This protein binds this small molecule.
Small molecule (SMILES): Nc1ncnc2c1ncn2[C@@H]1O[C@H](CO)[C@@H](O)[C@H]1O

Sequence of chain 1.E:
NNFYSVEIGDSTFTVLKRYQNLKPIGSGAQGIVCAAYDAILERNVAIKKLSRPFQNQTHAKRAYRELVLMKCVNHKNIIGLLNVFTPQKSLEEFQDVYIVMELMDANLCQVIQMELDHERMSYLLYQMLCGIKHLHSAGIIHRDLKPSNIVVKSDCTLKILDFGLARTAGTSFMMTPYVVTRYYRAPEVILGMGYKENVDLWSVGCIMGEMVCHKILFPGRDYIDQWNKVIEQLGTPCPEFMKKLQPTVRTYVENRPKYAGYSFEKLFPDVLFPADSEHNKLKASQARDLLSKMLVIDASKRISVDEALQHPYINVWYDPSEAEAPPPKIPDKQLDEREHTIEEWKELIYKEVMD

Binding-site contacts:
Ligand atom N3 contacts residue VAL168 of chain 1.E at 3.9 Å.
Ligand atom N6 contacts residue ALA63 of chain 1.E at 3.4 Å.
Ligand atom N9 contacts residue LEU178 of chain 1.E at 4.1 Å.
Ligand atom C3' contacts residue ASN124 of chain 1.E at 4.1 Å.
Ligand atom C4' contacts residue SER165 of chain 1.E at 4.0 Å.
Ligand atom N7 contacts residue VAL50 of chain 1.E at 3.4 Å.
Ligand atom N1 contacts residue LEU120 of chain 1.E at 4.0 Å.
Ligand atom C2 contacts residue VAL168 of chain 1.E at 4.0 Å (hydrophobic).
Ligand atom N6 contacts residue LEU120 of chain 1.E at 4.2 Å.
Ligand atom N6 contacts residue MET121 of chain 1.E at 4.2 Å.
Ligand atom C3' contacts residue SER165 of chain 1.E at 3.1 Å.
Ligand atom C3' contacts residue LEU178 of chain 1.E at 4.1 Å (hydrophobic).
Ligand atom C6 contacts residue ALA63 of chain 1.E at 4.0 Å (hydrophobic).
Ligand atom C5 contacts residue VAL50 of chain 1.E at 4.1 Å (hydrophobic).
Ligand atom O3' contacts residue SER165 of chain 1.E at 3.3 Å (h-bond).
Ligand atom N3 contacts residue ILE42 of chain 1.E at 4.0 Å.
Ligand atom C8 contacts residue VAL50 of chain 1.E at 3.5 Å (hydrophobic).
Ligand atom C6 contacts residue GLU119 of chain 1.E at 4.2 Å.
Ligand atom C2' contacts residue VAL168 of chain 1.E at 4.1 Å (hydrophobic).
Ligand atom C2 contacts residue MET121 of chain 1.E at 3.3 Å (hydrophobic).
Ligand atom C5 contacts residue LEU178 of chain 1.E at 4.0 Å (hydrophobic).
Ligand atom O4' contacts residue GLY43 of chain 1.E at 3.6 Å.
Ligand atom O2' contacts residue ASN124 of chain 1.E at 3.5 Å.
Ligand atom N7 contacts residue LEU178 of chain 1.E at 3.9 Å.
Ligand atom C5' contacts residue LEU178 of chain 1.E at 3.7 Å (hydrophobic).
Ligand atom C6 contacts residue LEU178 of chain 1.E at 4.2 Å (hydrophobic).
Ligand atom O3' contacts residue ASN124 of chain 1.E at 3.3 Å (h-bond).
Ligand atom C2' contacts residue SER165 of chain 1.E at 4.2 Å.
Ligand atom N1 contacts residue GLU119 of chain 1.E at 4.1 Å.
Ligand atom C4 contacts residue ILE42 of chain 1.E at 4.1 Å (hydrophobic).
Ligand atom O5' contacts residue VAL50 of chain 1.E at 3.5 Å.
Ligand atom C5' contacts residue SER165 of chain 1.E at 4.0 Å.
Ligand atom N6 contacts residue GLU119 of chain 1.E at 2.8 Å (salt-bridge).
Ligand atom C4 contacts residue VAL168 of chain 1.E at 4.2 Å (hydrophobic).
Ligand atom N9 contacts residue VAL50 of chain 1.E at 4.2 Å.
Ligand atom C8 contacts residue LEU178 of chain 1.E at 3.9 Å (hydrophobic).
Ligand atom N1 contacts residue MET121 of chain 1.E at 3.2 Å (h-bond).
Ligand atom C2' contacts residue ASN124 of chain 1.E at 4.0 Å.
Ligand atom N6 contacts residue ILE96 of chain 1.E at 3.3 Å.
Ligand atom N6 contacts residue MET118 of chain 1.E at 3.5 Å.